A protein and the small-molecule ligand that binds it are described below.
Small molecule (SMILES): C=C(C)[C@]12C[C@@H](C)[C@@]34O[C@](Cc5ccccc5)(O[C@@H]1[C@@H]3C=C(COC(=O)Cc1ccc(O)c(OC)c1)C[C@]1(O)C(=O)C(C)=C[C@@H]41)O2

Sequence of chain 1.C:
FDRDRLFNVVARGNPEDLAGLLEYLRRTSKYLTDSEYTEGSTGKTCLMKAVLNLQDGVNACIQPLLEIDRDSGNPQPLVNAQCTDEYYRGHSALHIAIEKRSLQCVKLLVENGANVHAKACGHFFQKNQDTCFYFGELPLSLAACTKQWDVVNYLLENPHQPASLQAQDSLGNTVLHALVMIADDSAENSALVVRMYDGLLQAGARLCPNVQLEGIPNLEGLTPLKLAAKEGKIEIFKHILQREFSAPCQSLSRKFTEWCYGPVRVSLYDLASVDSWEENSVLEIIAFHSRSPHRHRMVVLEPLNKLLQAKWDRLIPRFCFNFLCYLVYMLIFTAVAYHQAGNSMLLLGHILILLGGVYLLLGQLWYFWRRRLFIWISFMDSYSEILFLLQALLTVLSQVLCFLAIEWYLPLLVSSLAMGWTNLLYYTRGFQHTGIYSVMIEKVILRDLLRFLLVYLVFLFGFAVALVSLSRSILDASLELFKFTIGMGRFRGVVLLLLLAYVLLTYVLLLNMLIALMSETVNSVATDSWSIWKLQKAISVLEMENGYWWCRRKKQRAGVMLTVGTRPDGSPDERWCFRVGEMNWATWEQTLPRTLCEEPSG

Sequence of chain 1.D:
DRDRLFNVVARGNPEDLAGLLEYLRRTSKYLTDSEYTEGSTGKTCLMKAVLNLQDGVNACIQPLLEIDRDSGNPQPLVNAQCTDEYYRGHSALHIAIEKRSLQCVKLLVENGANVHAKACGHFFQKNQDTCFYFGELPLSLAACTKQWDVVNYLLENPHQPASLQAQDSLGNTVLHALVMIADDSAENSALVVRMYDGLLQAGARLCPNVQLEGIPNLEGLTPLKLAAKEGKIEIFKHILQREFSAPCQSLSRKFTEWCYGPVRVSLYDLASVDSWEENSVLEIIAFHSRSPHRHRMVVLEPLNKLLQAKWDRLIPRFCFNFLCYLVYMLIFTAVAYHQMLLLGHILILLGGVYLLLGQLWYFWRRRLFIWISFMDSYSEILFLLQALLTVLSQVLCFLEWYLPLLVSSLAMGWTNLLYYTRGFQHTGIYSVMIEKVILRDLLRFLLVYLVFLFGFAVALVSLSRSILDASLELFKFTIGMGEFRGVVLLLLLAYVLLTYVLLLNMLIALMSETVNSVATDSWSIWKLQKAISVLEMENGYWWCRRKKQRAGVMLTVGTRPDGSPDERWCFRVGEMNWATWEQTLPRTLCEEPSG

Binding-site contacts:
Ligand atom CBM contacts residue LEU511 of chain 1.D at 3.9 Å (hydrophobic).
Ligand atom CBR contacts residue THR508 of chain 1.D at 4.0 Å.
Ligand atom CBT contacts residue TYR469 of chain 1.D at 3.9 Å (hydrophobic).
Ligand atom CBF contacts residue SER501 of chain 1.D at 3.9 Å.
Ligand atom CBI contacts residue LEU629 of chain 1.C at 3.5 Å (hydrophobic).
Ligand atom OAI contacts residue SER470 of chain 1.D at 3.3 Å.
Ligand atom CBP contacts residue LEU511 of chain 1.D at 4.0 Å (hydrophobic).
Ligand atom CBR contacts residue ASN509 of chain 1.D at 3.2 Å.
Ligand atom CBK contacts residue LEU473 of chain 1.D at 3.8 Å (hydrophobic).
Ligand atom CBQ contacts residue LEU473 of chain 1.D at 4.0 Å (hydrophobic).
Ligand atom CBL contacts residue LEU629 of chain 1.C at 3.6 Å (hydrophobic).
Ligand atom CBQ contacts residue TYR469 of chain 1.D at 3.8 Å (hydrophobic).
Ligand atom CAX contacts residue THR508 of chain 1.D at 4.0 Å.
Ligand atom OAE contacts residue THR508 of chain 1.D at 3.6 Å (h-bond).
Ligand atom OAH contacts residue SER470 of chain 1.D at 3.8 Å.
Ligand atom CBL contacts residue ALA626 of chain 1.C at 3.6 Å (hydrophobic).
Ligand atom CBP contacts residue ASN509 of chain 1.D at 3.6 Å.
Ligand atom CBI contacts residue ALA626 of chain 1.C at 3.5 Å (hydrophobic).
Ligand atom OAI contacts residue TYR512 of chain 1.D at 3.4 Å.
Ligand atom CBL contacts residue LEU625 of chain 1.C at 3.9 Å (hydrophobic).
Ligand atom CBS contacts residue ASN509 of chain 1.D at 4.0 Å.
Ligand atom CBI contacts residue LEU630 of chain 1.C at 3.5 Å (hydrophobic).
Ligand atom OAF contacts residue THR508 of chain 1.D at 3.3 Å (h-bond).
Ligand atom OAG contacts residue LEU473 of chain 1.D at 3.4 Å.
Ligand atom CBR contacts residue TYR512 of chain 1.D at 3.9 Å (hydrophobic).
Ligand atom CBS contacts residue TYR512 of chain 1.D at 4.0 Å (hydrophobic).
Ligand atom CBO contacts residue TYR469 of chain 1.D at 3.5 Å (hydrophobic).
Ligand atom OAD contacts residue MET505 of chain 1.D at 2.8 Å (h-bond).
Ligand atom CAU contacts residue THR508 of chain 1.D at 3.2 Å.
Ligand atom CBO contacts residue LEU473 of chain 1.D at 3.8 Å (hydrophobic).
Ligand atom CBP contacts residue LEU473 of chain 1.D at 3.9 Å (hydrophobic).
Ligand atom OAH contacts residue TYR469 of chain 1.D at 3.1 Å.
Ligand atom OAE contacts residue MET505 of chain 1.D at 3.2 Å (h-bond).
Ligand atom CBP contacts residue THR508 of chain 1.D at 3.2 Å.
Ligand atom OAG contacts residue TYR469 of chain 1.D at 3.2 Å (h-bond).
Ligand atom CBC contacts residue THR508 of chain 1.D at 3.7 Å.
Ligand atom CBT contacts residue GLU528 of chain 1.D at 3.8 Å.
Ligand atom CAZ contacts residue MET505 of chain 1.D at 3.9 Å (hydrophobic).
Ligand atom OAE contacts residue ALA504 of chain 1.D at 3.1 Å.
Ligand atom CBN contacts residue LEU473 of chain 1.D at 3.7 Å (hydrophobic).